Binding-site contacts:
Ligand atom C2 contacts residue ASP430 of chain 1.A at 3.5 Å.
Ligand atom O2 contacts residue MET398 of chain 1.A at 3.8 Å.
Ligand atom C2 contacts residue ARG372 of chain 1.A at 3.9 Å.
Ligand atom O6 contacts residue LEU565 of chain 1.A at 3.9 Å.
Ligand atom O3 contacts residue MET398 of chain 1.A at 3.7 Å.
Ligand atom O3 contacts residue ARG372 of chain 1.A at 3.0 Å (salt-bridge).
Ligand atom C4 contacts residue GLU598 of chain 1.A at 3.2 Å.
Ligand atom O6 contacts residue ARG562 of chain 1.A at 2.9 Å (salt-bridge).
Ligand atom C2 contacts residue ASP453 of chain 1.A at 4.0 Å.
Ligand atom C5 contacts residue ARG562 of chain 1.A at 3.9 Å.
Ligand atom O3 contacts residue ASN213 of chain 1.A at 2.9 Å (h-bond).
Ligand atom C6 contacts residue ASN457 of chain 1.A at 4.1 Å.
Ligand atom C3 contacts residue ARG372 of chain 1.A at 3.8 Å.
Ligand atom O5 contacts residue ASN457 of chain 1.A at 3.8 Å.
Ligand atom O4 contacts residue GLU598 of chain 1.A at 2.6 Å (salt-bridge).
Ligand atom C1 contacts residue ASP453 of chain 1.A at 3.3 Å.
Ligand atom C6 contacts residue LEU565 of chain 1.A at 4.1 Å (hydrophobic).
Ligand atom O4 contacts residue HIS433 of chain 1.A at 3.6 Å.
Ligand atom O4 contacts residue ASN457 of chain 1.A at 2.9 Å (h-bond).
Ligand atom O2 contacts residue ASP430 of chain 1.A at 2.6 Å (salt-bridge).
Ligand atom O4 contacts residue ASN213 of chain 1.A at 3.0 Å (h-bond).
Ligand atom C4 contacts residue TRP596 of chain 1.A at 3.7 Å (hydrophobic).
Ligand atom O2 contacts residue ARG372 of chain 1.A at 3.0 Å (salt-bridge).
Ligand atom O1 contacts residue ASP453 of chain 1.A at 2.8 Å (salt-bridge).
Ligand atom O2 contacts residue ASP453 of chain 1.A at 3.3 Å (salt-bridge).
Ligand atom C3 contacts residue TRP596 of chain 1.A at 3.9 Å (hydrophobic).
Ligand atom C6 contacts residue ARG562 of chain 1.A at 3.8 Å.
Ligand atom C5 contacts residue TRP596 of chain 1.A at 4.0 Å (hydrophobic).
Ligand atom C3 contacts residue ASN213 of chain 1.A at 3.8 Å.
Ligand atom O6 contacts residue TRP596 of chain 1.A at 3.6 Å.
Ligand atom C4 contacts residue ASN457 of chain 1.A at 4.1 Å.
Ligand atom C1 contacts residue ARG562 of chain 1.A at 3.8 Å.
Ligand atom O1 contacts residue ARG562 of chain 1.A at 3.8 Å.
Ligand atom C4 contacts residue ASN213 of chain 1.A at 3.6 Å.
Ligand atom C6 contacts residue GLU598 of chain 1.A at 3.6 Å.
Ligand atom C1 contacts residue ASP454 of chain 1.A at 4.0 Å.
Ligand atom C6 contacts residue TRP596 of chain 1.A at 3.8 Å (hydrophobic).
Ligand atom O5 contacts residue ARG562 of chain 1.A at 3.0 Å (salt-bridge).
Ligand atom O3 contacts residue HIS433 of chain 1.A at 4.2 Å.
Ligand atom O5 contacts residue LEU565 of chain 1.A at 4.1 Å.

This small molecule binds to this protein.
Small molecule (SMILES): OC[C@H]1O[C@H](O)[C@H](O)[C@@H](O)[C@H]1O

Sequence of chain 1.A:
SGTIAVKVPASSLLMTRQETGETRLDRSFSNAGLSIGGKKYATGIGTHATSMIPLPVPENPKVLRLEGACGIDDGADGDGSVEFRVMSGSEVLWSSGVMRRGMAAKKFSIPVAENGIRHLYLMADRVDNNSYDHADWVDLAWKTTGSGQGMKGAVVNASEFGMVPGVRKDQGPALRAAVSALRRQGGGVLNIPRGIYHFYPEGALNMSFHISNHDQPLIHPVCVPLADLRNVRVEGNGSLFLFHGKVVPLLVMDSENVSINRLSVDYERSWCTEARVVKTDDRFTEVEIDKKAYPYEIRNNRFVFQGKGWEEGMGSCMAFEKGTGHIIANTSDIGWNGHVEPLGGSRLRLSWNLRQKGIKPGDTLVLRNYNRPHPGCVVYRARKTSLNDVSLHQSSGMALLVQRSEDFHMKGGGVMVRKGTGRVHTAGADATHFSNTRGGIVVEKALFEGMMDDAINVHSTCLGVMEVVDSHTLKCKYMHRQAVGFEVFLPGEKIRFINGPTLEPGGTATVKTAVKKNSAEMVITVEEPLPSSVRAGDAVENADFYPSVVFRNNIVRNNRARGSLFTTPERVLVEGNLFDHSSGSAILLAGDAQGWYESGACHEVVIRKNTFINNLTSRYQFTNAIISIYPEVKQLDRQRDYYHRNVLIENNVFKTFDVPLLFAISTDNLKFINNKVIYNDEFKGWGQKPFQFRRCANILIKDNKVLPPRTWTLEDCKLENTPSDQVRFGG